Binding-site contacts:
Ligand atom N1 contacts residue GLU437 of chain 1.A at 2.9 Å (salt-bridge).
Ligand atom OP1 contacts residue ASN468 of chain 1.B at 2.4 Å (h-bond).
Ligand atom OP1 contacts residue GLN222 of chain 1.B at 3.4 Å (h-bond).
Ligand atom N7 contacts residue PHE245 of chain 1.B at 3.5 Å.
Ligand atom OP2 contacts residue LEU224 of chain 1.B at 3.3 Å.
Ligand atom N1 contacts residue HIS251 of chain 1.B at 3.2 Å.
Ligand atom P contacts residue HIS207 of chain 1.B at 3.5 Å.
Ligand atom O5' contacts residue ILE223 of chain 1.B at 3.4 Å (h-bond).
Ligand atom N3 contacts residue THR255 of chain 1.B at 3.4 Å.
Ligand atom O3' contacts residue ALA469 of chain 1.B at 3.1 Å.
Ligand atom P contacts residue THR228 of chain 1.B at 3.5 Å.
Ligand atom C5' contacts residue HIS207 of chain 1.B at 3.4 Å.
Ligand atom O2' contacts residue ALA469 of chain 1.B at 3.5 Å.
Ligand atom O3' contacts residue ILE223 of chain 1.B at 3.2 Å (h-bond).
Ligand atom O4' contacts residue ILE223 of chain 1.B at 3.4 Å.
Ligand atom C2 contacts residue HIS251 of chain 1.B at 3.4 Å.
Ligand atom N6 contacts residue CYS151 of chain 1.B at 2.7 Å (h-bond).
Ligand atom OP1 contacts residue PHE482 of chain 1.B at 3.5 Å.
Ligand atom OP2 contacts residue ILE507 of chain 1.B at 2.8 Å (h-bond).
Ligand atom C2 contacts residue TYR148 of chain 1.B at 3.4 Å (hydrophobic).
Ligand atom O2' contacts residue TYR148 of chain 1.B at 3.0 Å.
Ligand atom OP2 contacts residue ARG225 of chain 1.B at 2.6 Å (salt-bridge).
Ligand atom O2' contacts residue ILE256 of chain 1.B at 3.2 Å.
Ligand atom N9 contacts residue LEU252 of chain 1.B at 3.5 Å.
Ligand atom C6 contacts residue PHE206 of chain 1.B at 3.5 Å (hydrophobic).
Ligand atom N9 contacts residue TYR148 of chain 1.B at 3.5 Å.
Ligand atom C4' contacts residue ILE223 of chain 1.B at 3.4 Å (hydrophobic).
Ligand atom OP1 contacts residue ILE223 of chain 1.B at 2.6 Å (h-bond).
Ligand atom OP2 contacts residue THR228 of chain 1.B at 2.5 Å (h-bond).
Ligand atom O2' contacts residue THR255 of chain 1.B at 3.4 Å.
Ligand atom O2' contacts residue ARG225 of chain 1.B at 3.1 Å.
Ligand atom OP1 contacts residue ASN466 of chain 1.B at 3.2 Å (h-bond).
Ligand atom C4 contacts residue TYR148 of chain 1.B at 3.4 Å (hydrophobic).
Ligand atom P contacts residue MG1 of chain 1.D at 3.4 Å.
Ligand atom N3 contacts residue TYR148 of chain 1.B at 3.1 Å.
Ligand atom N1 contacts residue PHE206 of chain 1.B at 3.4 Å.
Ligand atom OP2 contacts residue MG1 of chain 1.D at 2.0 Å.
Ligand atom OP1 contacts residue MG1 of chain 1.D at 2.0 Å.
Ligand atom C5' contacts residue ASN468 of chain 1.B at 3.2 Å.
Ligand atom C2 contacts residue GLU437 of chain 1.A at 3.3 Å.

Sequence of chain 1.B:
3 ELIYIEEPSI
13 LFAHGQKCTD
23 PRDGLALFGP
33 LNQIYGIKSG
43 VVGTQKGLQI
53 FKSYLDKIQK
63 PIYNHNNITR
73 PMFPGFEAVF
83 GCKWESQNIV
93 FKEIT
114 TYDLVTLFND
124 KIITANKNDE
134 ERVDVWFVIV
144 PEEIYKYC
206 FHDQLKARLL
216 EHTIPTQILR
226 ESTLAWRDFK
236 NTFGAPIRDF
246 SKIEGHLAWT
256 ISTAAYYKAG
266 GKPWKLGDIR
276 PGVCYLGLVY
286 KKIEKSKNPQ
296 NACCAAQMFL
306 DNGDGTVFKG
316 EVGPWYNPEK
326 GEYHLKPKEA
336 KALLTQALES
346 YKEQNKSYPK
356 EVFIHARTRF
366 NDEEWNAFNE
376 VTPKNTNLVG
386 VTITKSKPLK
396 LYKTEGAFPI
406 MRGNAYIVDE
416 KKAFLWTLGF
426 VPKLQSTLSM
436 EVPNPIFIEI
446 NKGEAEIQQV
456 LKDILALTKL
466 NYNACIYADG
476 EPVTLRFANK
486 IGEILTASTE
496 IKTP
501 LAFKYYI

A protein and the small-molecule ligand that binds it are described below.
Small molecule (SMILES): Nc1ccn([C@@H]2O[C@H](CO[P](=O)(O)O[C@H]3[C@@H](O)[C@H](n4cnc5c(N)ncnc54)O[C@@H]3CO[P](=O)(O)O[C@H]3[C@@H](O)[C@H](n4cnc5c(N)ncnc54)O[C@@H]3CO[P](=O)(O)O[C@H]3[C@@H](O)[C@H](n4cnc5c(N)ncnc54)O[C@@H]3COP(=O)=O)[C@@H](O)[C@H]2O)c(=O)n1

Sequence of chain 1.A:
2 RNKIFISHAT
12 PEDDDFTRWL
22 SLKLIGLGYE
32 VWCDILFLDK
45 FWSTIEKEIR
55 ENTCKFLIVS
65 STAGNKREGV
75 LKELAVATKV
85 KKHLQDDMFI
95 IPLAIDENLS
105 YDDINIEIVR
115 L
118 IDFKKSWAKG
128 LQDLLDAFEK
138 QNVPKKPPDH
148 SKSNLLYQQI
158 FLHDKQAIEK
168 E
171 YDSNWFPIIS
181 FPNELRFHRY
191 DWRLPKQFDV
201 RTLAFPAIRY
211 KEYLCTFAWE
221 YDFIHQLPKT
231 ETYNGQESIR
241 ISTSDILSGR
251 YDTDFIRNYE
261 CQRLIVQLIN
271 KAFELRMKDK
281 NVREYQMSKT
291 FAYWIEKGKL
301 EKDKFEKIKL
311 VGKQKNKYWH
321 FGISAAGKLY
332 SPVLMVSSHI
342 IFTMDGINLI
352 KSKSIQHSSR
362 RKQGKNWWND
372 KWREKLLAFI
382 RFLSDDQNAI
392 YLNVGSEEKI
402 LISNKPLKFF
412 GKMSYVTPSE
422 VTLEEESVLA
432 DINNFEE